Sequence of chain 1.A:
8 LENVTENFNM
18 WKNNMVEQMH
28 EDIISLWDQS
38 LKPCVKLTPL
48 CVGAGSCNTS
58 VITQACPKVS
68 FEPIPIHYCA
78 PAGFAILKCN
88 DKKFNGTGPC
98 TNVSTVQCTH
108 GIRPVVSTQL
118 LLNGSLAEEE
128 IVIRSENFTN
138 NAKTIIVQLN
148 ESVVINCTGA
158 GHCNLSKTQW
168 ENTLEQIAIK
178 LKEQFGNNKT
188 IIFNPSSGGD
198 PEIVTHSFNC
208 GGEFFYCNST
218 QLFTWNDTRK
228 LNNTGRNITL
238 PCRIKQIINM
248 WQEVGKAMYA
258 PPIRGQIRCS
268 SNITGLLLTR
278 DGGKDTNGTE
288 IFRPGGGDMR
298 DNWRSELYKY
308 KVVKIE

Binding-site contacts:
Ligand atom O6 contacts residue ASN234 of chain 1.A at 4.3 Å.
Ligand atom C7 contacts residue ASN229 of chain 1.A at 3.9 Å.
Ligand atom C1 contacts residue ASN229 of chain 1.A at 1.5 Å.
Ligand atom O6 contacts residue ARG233 of chain 1.A at 2.7 Å.
Ligand atom O5 contacts residue GLY232 of chain 1.A at 3.9 Å.
Ligand atom C4 contacts residue ASN229 of chain 1.A at 4.3 Å.
Ligand atom C2 contacts residue ASN229 of chain 1.A at 2.5 Å.
Ligand atom O5 contacts residue ASN229 of chain 1.A at 2.4 Å (h-bond).
Ligand atom C5 contacts residue GLY232 of chain 1.A at 4.4 Å.
Ligand atom O6 contacts residue ASN229 of chain 1.A at 4.3 Å.
Ligand atom N2 contacts residue ASN229 of chain 1.A at 2.9 Å (h-bond).
Ligand atom O6 contacts residue GLY232 of chain 1.A at 2.3 Å (h-bond).
Ligand atom C6 contacts residue GLY232 of chain 1.A at 3.6 Å.
Ligand atom O6 contacts residue LYS164 of chain 1.A at 4.0 Å.
Ligand atom O4 contacts residue THR165 of chain 1.A at 4.0 Å.
Ligand atom C5 contacts residue ASN229 of chain 1.A at 3.7 Å.
Ligand atom C6 contacts residue ARG233 of chain 1.A at 3.4 Å.
Ligand atom O7 contacts residue ASN229 of chain 1.A at 4.2 Å.
Ligand atom C6 contacts residue THR165 of chain 1.A at 4.4 Å.
Ligand atom C5 contacts residue THR165 of chain 1.A at 4.4 Å.
Ligand atom C3 contacts residue ASN229 of chain 1.A at 3.8 Å.

This protein binds this small molecule.
Small molecule (SMILES): CC(=O)N[C@@H]1[C@@H](O)[C@H](O)[C@@H](CO)O[C@H]1O